Binding-site contacts:
Ligand atom O5 contacts residue ASN123 of chain 1.A at 2.4 Å (h-bond).
Ligand atom C8 contacts residue GLU89 of chain 1.A at 3.7 Å.
Ligand atom C7 contacts residue GLU119 of chain 1.A at 3.4 Å.
Ligand atom C2 contacts residue GLU119 of chain 1.A at 3.8 Å.
Ligand atom C5 contacts residue GLU89 of chain 1.A at 4.0 Å.
Ligand atom O7 contacts residue ASN123 of chain 1.A at 4.0 Å.
Ligand atom C8 contacts residue GLU119 of chain 1.A at 3.3 Å.
Ligand atom C5 contacts residue ASN123 of chain 1.A at 3.7 Å.
Ligand atom N2 contacts residue ASN123 of chain 1.A at 2.8 Å (h-bond).
Ligand atom C1 contacts residue ASN123 of chain 1.A at 1.4 Å.
Ligand atom O6 contacts residue GLU89 of chain 1.A at 2.6 Å (salt-bridge).
Ligand atom O5 contacts residue LYS92 of chain 1.A at 4.4 Å.
Ligand atom C2 contacts residue ASN123 of chain 1.A at 2.5 Å.
Ligand atom O3 contacts residue GLU119 of chain 1.A at 3.4 Å (salt-bridge).
Ligand atom C7 contacts residue ASN123 of chain 1.A at 3.6 Å.
Ligand atom C4 contacts residue ASN123 of chain 1.A at 4.3 Å.
Ligand atom C3 contacts residue ASN123 of chain 1.A at 3.8 Å.
Ligand atom N2 contacts residue GLU119 of chain 1.A at 2.9 Å (salt-bridge).
Ligand atom C6 contacts residue GLU89 of chain 1.A at 3.5 Å.
Ligand atom C3 contacts residue GLU119 of chain 1.A at 3.6 Å.
Ligand atom C8 contacts residue GLU120 of chain 1.A at 4.1 Å.
Ligand atom C7 contacts residue GLU89 of chain 1.A at 4.5 Å.
Ligand atom O7 contacts residue GLU119 of chain 1.A at 4.3 Å.

Sequence of chain 1.A:
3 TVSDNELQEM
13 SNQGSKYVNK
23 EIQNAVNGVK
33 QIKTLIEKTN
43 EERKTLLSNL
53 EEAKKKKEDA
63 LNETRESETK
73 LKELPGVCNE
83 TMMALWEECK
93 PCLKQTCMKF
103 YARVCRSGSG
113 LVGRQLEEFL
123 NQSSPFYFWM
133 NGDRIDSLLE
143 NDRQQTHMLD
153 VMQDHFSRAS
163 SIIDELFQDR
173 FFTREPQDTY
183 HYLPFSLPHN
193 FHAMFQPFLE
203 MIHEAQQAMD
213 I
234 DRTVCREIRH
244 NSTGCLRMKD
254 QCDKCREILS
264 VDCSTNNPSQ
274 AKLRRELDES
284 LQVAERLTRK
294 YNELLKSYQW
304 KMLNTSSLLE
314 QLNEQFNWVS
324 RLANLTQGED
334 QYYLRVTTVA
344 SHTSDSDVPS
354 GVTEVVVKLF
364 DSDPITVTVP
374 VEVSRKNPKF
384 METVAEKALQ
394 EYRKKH

This protein binds this small molecule.
Small molecule (SMILES): CC(=O)N[C@H]1[C@H](O[C@H]2[C@H](O)[C@@H](NC(C)=O)CO[C@@H]2CO)O[C@H](CO)[C@@H](O[C@@H]2O[C@H](CO)[C@@H](O)[C@H](O)[C@@H]2O)[C@@H]1O